Binding-site contacts:
Ligand atom C23 contacts residue VAL134 of chain 1.A at 3.7 Å (hydrophobic).
Ligand atom C22 contacts residue LEU203 of chain 1.A at 3.9 Å (hydrophobic).
Ligand atom O1 contacts residue GLN135 of chain 1.A at 3.5 Å (h-bond).
Ligand atom C17 contacts residue THR199 of chain 1.A at 3.3 Å.
Ligand atom O4 contacts residue HIS119 of chain 1.A at 3.5 Å (h-bond).
Ligand atom F contacts residue PRO201 of chain 1.A at 2.7 Å.
Ligand atom O4 contacts residue VAL142 of chain 1.A at 3.8 Å.
Ligand atom S contacts residue ZN1 of chain 1.B at 3.0 Å.
Ligand atom C22 contacts residue VAL134 of chain 1.A at 3.5 Å (hydrophobic).
Ligand atom C12 contacts residue GOL1 of chain 1.C at 3.5 Å.
Ligand atom C18 contacts residue GOL1 of chain 1.C at 3.6 Å.
Ligand atom N contacts residue GLY131 of chain 1.A at 3.6 Å.
Ligand atom C10 contacts residue LEU197 of chain 1.A at 3.7 Å (hydrophobic).
Ligand atom F contacts residue LEU203 of chain 1.A at 3.3 Å.
Ligand atom C18 contacts residue THR199 of chain 1.A at 3.3 Å.
Ligand atom C11 contacts residue LEU197 of chain 1.A at 3.6 Å (hydrophobic).
Ligand atom C2 contacts residue GLN135 of chain 1.A at 3.6 Å.
Ligand atom N3 contacts residue HIS119 of chain 1.A at 3.4 Å (h-bond).
Ligand atom C3 contacts residue GLY131 of chain 1.A at 3.5 Å.
Ligand atom C15 contacts residue VAL121 of chain 1.A at 3.7 Å (hydrophobic).
Ligand atom C15 contacts residue HIS94 of chain 1.A at 3.8 Å.
Ligand atom N3 contacts residue HIS96 of chain 1.A at 3.3 Å (h-bond).
Ligand atom O5 contacts residue GOL1 of chain 1.C at 3.0 Å (h-bond).
Ligand atom C13 contacts residue GOL1 of chain 1.C at 3.6 Å.
Ligand atom C1 contacts residue GLY131 of chain 1.A at 3.8 Å.
Ligand atom O5 contacts residue GLN92 of chain 1.A at 3.5 Å (h-bond).
Ligand atom O4 contacts residue ZN1 of chain 1.B at 3.0 Å.
Ligand atom O3 contacts residue LEU197 of chain 1.A at 3.3 Å.
Ligand atom O1 contacts residue GLY131 of chain 1.A at 3.8 Å.
Ligand atom C14 contacts residue GLN92 of chain 1.A at 3.8 Å.
Ligand atom N3 contacts residue THR198 of chain 1.A at 2.9 Å (h-bond).
Ligand atom C21 contacts residue VAL134 of chain 1.A at 3.9 Å (hydrophobic).
Ligand atom N3 contacts residue HIS94 of chain 1.A at 3.2 Å (h-bond).
Ligand atom O3 contacts residue TRP208 of chain 1.A at 3.7 Å.
Ligand atom C4 contacts residue GLY131 of chain 1.A at 3.8 Å.
Ligand atom N3 contacts residue ZN1 of chain 1.B at 1.9 Å.
Ligand atom C16 contacts residue LEU197 of chain 1.A at 3.9 Å (hydrophobic).
Ligand atom O3 contacts residue THR198 of chain 1.A at 2.9 Å (h-bond).
Ligand atom O2 contacts residue GLN135 of chain 1.A at 3.6 Å.
Ligand atom O4 contacts residue HIS94 of chain 1.A at 3.3 Å.

Sequence of chain 1.A:
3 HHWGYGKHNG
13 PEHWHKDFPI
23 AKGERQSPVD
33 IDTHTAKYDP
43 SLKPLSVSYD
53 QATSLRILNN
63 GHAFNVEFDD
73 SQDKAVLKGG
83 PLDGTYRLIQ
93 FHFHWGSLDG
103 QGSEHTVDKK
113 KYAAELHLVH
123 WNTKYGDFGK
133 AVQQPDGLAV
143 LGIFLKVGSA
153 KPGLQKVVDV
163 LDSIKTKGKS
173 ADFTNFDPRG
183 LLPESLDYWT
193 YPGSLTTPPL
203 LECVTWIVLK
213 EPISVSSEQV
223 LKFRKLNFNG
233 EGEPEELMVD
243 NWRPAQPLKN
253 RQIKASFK

This protein binds this small molecule.
Small molecule (SMILES): NS(=O)(=O)c1ccc(C(=O)N2CCN(c3cc4c(cc3F)c(=O)c(C(=O)O)cn4C3CC3)CC2)cc1